Binding-site contacts:
Ligand atom O4 contacts residue BMA1 of chain 59.V at 4.0 Å.
Ligand atom O2 contacts residue BMA1 of chain 59.V at 3.0 Å (h-bond).
Ligand atom O3 contacts residue BMA1 of chain 59.V at 1.1 Å.
Ligand atom O2 contacts residue HIS2 of chain 59.D at 3.4 Å (h-bond).
Ligand atom C3 contacts residue NAG1 of chain 59.T at 4.1 Å.
Ligand atom C4 contacts residue BMA1 of chain 59.V at 3.6 Å.
Ligand atom O2 contacts residue NAG1 of chain 59.T at 3.4 Å (h-bond).
Ligand atom O5 contacts residue NAG1 of chain 59.T at 2.5 Å (h-bond).
Ligand atom C5 contacts residue NAG1 of chain 59.T at 3.8 Å.
Ligand atom C2 contacts residue BMA1 of chain 59.V at 3.2 Å.
Ligand atom C3 contacts residue BMA1 of chain 59.V at 2.5 Å.
Ligand atom O6 contacts residue NAG1 of chain 59.T at 4.5 Å.
Ligand atom C2 contacts residue NAG1 of chain 59.T at 2.9 Å.
Ligand atom C1 contacts residue NAG1 of chain 59.T at 1.7 Å.
Ligand atom C2 contacts residue HIS2 of chain 59.D at 4.5 Å.

Sequence of chain 59.D:
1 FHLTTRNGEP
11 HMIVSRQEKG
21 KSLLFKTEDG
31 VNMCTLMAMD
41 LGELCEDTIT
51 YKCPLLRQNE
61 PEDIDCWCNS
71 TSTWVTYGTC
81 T

This small molecule binds to this protein.
Small molecule (SMILES): OC[C@H]1O[C@@H](O)[C@@H](O)[C@@H](O)[C@@H]1O